Binding-site contacts:
Ligand atom C18 contacts residue LEU1002 of chain 1.D at 3.8 Å (hydrophobic).
Ligand atom O17 contacts residue LEU1002 of chain 1.D at 4.5 Å.
Ligand atom C06 contacts residue ILE847 of chain 1.D at 4.5 Å (hydrophobic).
Ligand atom C20 contacts residue ASP783 of chain 1.D at 3.6 Å.
Ligand atom C19 contacts residue ASP783 of chain 1.D at 4.4 Å.
Ligand atom C12 contacts residue ARG1009 of chain 1.D at 3.7 Å.
Ligand atom C07 contacts residue ILE847 of chain 1.D at 3.3 Å (hydrophobic).
Ligand atom O09 contacts residue ARG843 of chain 1.D at 2.7 Å (salt-bridge).
Ligand atom C08 contacts residue ARG843 of chain 1.D at 3.8 Å.
Ligand atom C16 contacts residue TYR1006 of chain 1.D at 4.1 Å (hydrophobic).
Ligand atom C21 contacts residue ASP783 of chain 1.D at 3.8 Å.
Ligand atom C12 contacts residue TYR1006 of chain 1.D at 4.2 Å (hydrophobic).
Ligand atom C11 contacts residue TYR1006 of chain 1.D at 3.7 Å (hydrophobic).
Ligand atom C21 contacts residue ARG1009 of chain 1.D at 4.1 Å.
Ligand atom C11 contacts residue ARG1009 of chain 1.D at 4.4 Å.
Ligand atom O09 contacts residue ILE847 of chain 1.D at 4.0 Å.
Ligand atom C03 contacts residue TYR747 of chain 1.D at 3.6 Å (hydrophobic).
Ligand atom C12 contacts residue ARG843 of chain 1.D at 4.0 Å.
Ligand atom C02 contacts residue TYR747 of chain 1.D at 3.5 Å (hydrophobic).
Ligand atom C08 contacts residue ILE847 of chain 1.D at 4.2 Å (hydrophobic).
Ligand atom C20 contacts residue ARG1009 of chain 1.D at 3.7 Å.
Ligand atom C19 contacts residue ARG1009 of chain 1.D at 4.0 Å.
Ligand atom C01 contacts residue ILE847 of chain 1.D at 3.7 Å (hydrophobic).
Ligand atom N10 contacts residue TYR1006 of chain 1.D at 3.3 Å.
Ligand atom C01 contacts residue TYR747 of chain 1.D at 2.6 Å (hydrophobic).
Ligand atom C02 contacts residue ILE847 of chain 1.D at 4.1 Å (hydrophobic).
Ligand atom C13 contacts residue ARG1009 of chain 1.D at 4.1 Å.

Sequence of chain 1.D:
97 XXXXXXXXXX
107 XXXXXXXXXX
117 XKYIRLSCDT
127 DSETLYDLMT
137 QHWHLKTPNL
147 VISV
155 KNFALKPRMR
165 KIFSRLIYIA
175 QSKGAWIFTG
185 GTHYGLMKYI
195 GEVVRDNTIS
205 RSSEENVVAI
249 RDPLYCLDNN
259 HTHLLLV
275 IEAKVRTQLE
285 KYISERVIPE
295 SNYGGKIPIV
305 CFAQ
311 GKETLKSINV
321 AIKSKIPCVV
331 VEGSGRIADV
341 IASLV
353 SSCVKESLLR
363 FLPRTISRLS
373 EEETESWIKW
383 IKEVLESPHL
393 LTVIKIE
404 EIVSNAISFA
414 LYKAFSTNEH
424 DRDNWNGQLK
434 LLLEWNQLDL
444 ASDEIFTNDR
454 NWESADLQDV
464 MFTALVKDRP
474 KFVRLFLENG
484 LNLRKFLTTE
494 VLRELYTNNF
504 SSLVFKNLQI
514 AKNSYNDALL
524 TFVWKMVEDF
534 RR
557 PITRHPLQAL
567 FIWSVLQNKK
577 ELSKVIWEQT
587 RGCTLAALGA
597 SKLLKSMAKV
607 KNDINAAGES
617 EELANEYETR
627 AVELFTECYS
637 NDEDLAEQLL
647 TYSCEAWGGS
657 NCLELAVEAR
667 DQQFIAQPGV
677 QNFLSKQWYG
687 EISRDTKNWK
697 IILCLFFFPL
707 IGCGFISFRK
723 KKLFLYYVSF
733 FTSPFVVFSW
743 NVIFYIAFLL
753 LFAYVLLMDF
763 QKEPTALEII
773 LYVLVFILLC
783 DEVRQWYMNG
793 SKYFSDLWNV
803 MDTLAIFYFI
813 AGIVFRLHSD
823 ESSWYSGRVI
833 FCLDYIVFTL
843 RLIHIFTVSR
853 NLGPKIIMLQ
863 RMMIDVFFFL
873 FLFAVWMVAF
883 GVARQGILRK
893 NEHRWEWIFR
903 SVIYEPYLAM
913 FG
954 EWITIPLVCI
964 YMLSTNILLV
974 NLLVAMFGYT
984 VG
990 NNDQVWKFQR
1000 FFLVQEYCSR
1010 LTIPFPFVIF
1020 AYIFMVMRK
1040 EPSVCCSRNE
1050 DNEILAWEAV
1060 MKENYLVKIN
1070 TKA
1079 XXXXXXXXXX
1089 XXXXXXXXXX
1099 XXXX

A small-molecule ligand and the protein it binds are described below.
Small molecule (SMILES): COc1ccc(NC(=O)[C@@H]2C[C@H](C)CC[C@H]2C(C)C)cc1